Binding-site contacts:
Ligand atom C04 contacts residue ARG256 of chain 1.B at 4.3 Å.
Ligand atom S02 contacts residue ASN258 of chain 1.B at 3.9 Å.
Ligand atom O03 contacts residue EDO1 of chain 1.X at 3.7 Å.
Ligand atom N06 contacts residue GLN255 of chain 1.B at 4.4 Å.
Ligand atom C05 contacts residue PRO257 of chain 1.B at 3.6 Å (hydrophobic).
Ligand atom N06 contacts residue PRO257 of chain 1.B at 3.7 Å.
Ligand atom O01 contacts residue GLN254 of chain 1.B at 4.1 Å.
Ligand atom C05 contacts residue ARG256 of chain 1.B at 3.2 Å.
Ligand atom C05 contacts residue ASN258 of chain 1.B at 2.6 Å.
Ligand atom C04 contacts residue ASN258 of chain 1.B at 3.1 Å.
Ligand atom N06 contacts residue ASN258 of chain 1.B at 3.6 Å (h-bond).
Ligand atom O01 contacts residue ARG256 of chain 1.B at 3.9 Å.
Ligand atom O03 contacts residue GLN255 of chain 1.B at 2.7 Å (h-bond).
Ligand atom N06 contacts residue ARG256 of chain 1.B at 2.3 Å (salt-bridge).
Ligand atom O03 contacts residue ASN258 of chain 1.B at 3.8 Å.
Ligand atom S02 contacts residue ARG256 of chain 1.B at 3.5 Å (salt-bridge).
Ligand atom S02 contacts residue GLN255 of chain 1.B at 4.1 Å.
Ligand atom O03 contacts residue ARG256 of chain 1.B at 3.6 Å.
Ligand atom N06 contacts residue EDO1 of chain 1.X at 4.3 Å.

Sequence of chain 1.B:
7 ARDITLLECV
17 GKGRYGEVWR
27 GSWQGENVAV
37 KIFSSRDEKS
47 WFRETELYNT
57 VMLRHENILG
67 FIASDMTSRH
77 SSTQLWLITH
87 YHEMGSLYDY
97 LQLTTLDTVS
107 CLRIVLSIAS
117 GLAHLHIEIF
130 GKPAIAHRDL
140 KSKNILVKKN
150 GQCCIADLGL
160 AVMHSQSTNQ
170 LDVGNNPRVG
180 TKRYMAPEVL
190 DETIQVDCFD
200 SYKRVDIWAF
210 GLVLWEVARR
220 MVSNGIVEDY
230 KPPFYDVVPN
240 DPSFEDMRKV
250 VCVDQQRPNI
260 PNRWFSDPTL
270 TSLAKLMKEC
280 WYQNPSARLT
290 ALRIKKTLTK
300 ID

This protein binds this small molecule.
Small molecule (SMILES): O=S1(=O)CCN1